Sequence of chain 1.A:
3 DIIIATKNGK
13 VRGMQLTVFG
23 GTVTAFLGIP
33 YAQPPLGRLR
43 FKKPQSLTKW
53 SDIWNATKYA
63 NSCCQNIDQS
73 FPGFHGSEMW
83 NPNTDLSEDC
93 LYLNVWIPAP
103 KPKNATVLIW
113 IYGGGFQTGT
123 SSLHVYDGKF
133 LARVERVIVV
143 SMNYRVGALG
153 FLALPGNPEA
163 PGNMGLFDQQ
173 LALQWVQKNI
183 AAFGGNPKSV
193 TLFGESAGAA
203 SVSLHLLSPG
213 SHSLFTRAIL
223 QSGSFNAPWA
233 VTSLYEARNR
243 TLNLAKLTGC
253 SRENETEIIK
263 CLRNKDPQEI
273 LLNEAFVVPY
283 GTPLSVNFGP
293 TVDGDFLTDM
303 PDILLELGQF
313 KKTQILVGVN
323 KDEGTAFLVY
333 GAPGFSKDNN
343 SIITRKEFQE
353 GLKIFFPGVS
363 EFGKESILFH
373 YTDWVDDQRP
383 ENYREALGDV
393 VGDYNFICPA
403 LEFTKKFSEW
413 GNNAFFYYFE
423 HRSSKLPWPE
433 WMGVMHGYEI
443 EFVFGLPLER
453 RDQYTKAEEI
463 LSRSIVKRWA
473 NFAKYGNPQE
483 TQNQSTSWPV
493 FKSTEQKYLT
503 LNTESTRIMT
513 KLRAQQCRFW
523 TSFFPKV

Binding-site contacts:
Ligand atom C5 contacts residue ASN341 of chain 1.A at 4.4 Å.
Ligand atom C5 contacts residue SER338 of chain 1.A at 4.0 Å.
Ligand atom C3 contacts residue GLY336 of chain 1.A at 4.2 Å.
Ligand atom O7 contacts residue ASN341 of chain 1.A at 2.6 Å (h-bond).
Ligand atom C5 contacts residue GLY336 of chain 1.A at 4.5 Å.
Ligand atom C6 contacts residue SER338 of chain 1.A at 3.8 Å.
Ligand atom C5 contacts residue PHE337 of chain 1.A at 4.1 Å (hydrophobic).
Ligand atom C8 contacts residue GLY336 of chain 1.A at 4.4 Å.
Ligand atom C6 contacts residue ASP340 of chain 1.A at 4.3 Å.
Ligand atom C1 contacts residue ASN341 of chain 1.A at 1.4 Å.
Ligand atom C3 contacts residue ASN341 of chain 1.A at 3.8 Å.
Ligand atom C6 contacts residue ASN341 of chain 1.A at 4.1 Å.
Ligand atom C6 contacts residue SER338 of chain 1.A at 3.9 Å.
Ligand atom C7 contacts residue ASN341 of chain 1.A at 3.0 Å.
Ligand atom O7 contacts residue PRO335 of chain 1.A at 3.7 Å.
Ligand atom C4 contacts residue ASN341 of chain 1.A at 4.2 Å.
Ligand atom O7 contacts residue PHE337 of chain 1.A at 4.4 Å.
Ligand atom O5 contacts residue SER338 of chain 1.A at 3.5 Å.
Ligand atom O7 contacts residue GLY336 of chain 1.A at 2.7 Å (h-bond).
Ligand atom C5 contacts residue ASN341 of chain 1.A at 3.6 Å.
Ligand atom C7 contacts residue ASN342 of chain 1.A at 4.5 Å.
Ligand atom C2 contacts residue ASN341 of chain 1.A at 2.4 Å.
Ligand atom C1 contacts residue SER338 of chain 1.A at 4.0 Å.
Ligand atom C7 contacts residue GLY336 of chain 1.A at 3.8 Å.
Ligand atom N2 contacts residue ASN341 of chain 1.A at 2.9 Å (h-bond).
Ligand atom N2 contacts residue GLY336 of chain 1.A at 4.4 Å.
Ligand atom O5 contacts residue ASN341 of chain 1.A at 2.4 Å (h-bond).
Ligand atom O5 contacts residue SER338 of chain 1.A at 4.1 Å.
Ligand atom C1 contacts residue GLY336 of chain 1.A at 4.3 Å.
Ligand atom O4 contacts residue GLY336 of chain 1.A at 4.3 Å.
Ligand atom C6 contacts residue PHE337 of chain 1.A at 4.0 Å (hydrophobic).
Ligand atom C8 contacts residue ASN341 of chain 1.A at 4.3 Å.
Ligand atom C8 contacts residue ASN342 of chain 1.A at 3.7 Å.
Ligand atom C8 contacts residue ILE344 of chain 1.A at 4.3 Å (hydrophobic).

A protein and the small-molecule ligand that binds it are described below.
Small molecule (SMILES): CC(=O)N[C@H]1[C@H](O[C@H]2[C@H](O)[C@@H](NC(C)=O)CO[C@@H]2CO[C@@H]2O[C@@H](C)[C@@H](O)[C@@H](O)[C@@H]2O)O[C@H](CO)[C@@H](O)[C@@H]1O